The small molecule below binds the protein below.
Small molecule (SMILES): Brc1ccnc2ncccc12

Sequence of chain 1.A:
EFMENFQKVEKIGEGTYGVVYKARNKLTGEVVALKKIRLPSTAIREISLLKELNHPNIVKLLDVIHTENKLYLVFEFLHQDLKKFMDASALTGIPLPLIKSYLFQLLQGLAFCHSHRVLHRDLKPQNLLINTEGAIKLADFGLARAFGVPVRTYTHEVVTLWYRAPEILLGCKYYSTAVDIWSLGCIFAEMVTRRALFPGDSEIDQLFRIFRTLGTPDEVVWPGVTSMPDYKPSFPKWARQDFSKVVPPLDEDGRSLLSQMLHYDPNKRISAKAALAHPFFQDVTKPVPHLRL

Binding-site contacts:
Ligand atom C2 contacts residue ILE18 of chain 1.A at 3.8 Å (hydrophobic).
Ligand atom BR1 contacts residue ILE18 of chain 1.A at 4.2 Å.
Ligand atom BR1 contacts residue PHE90 of chain 1.A at 3.8 Å.
Ligand atom C5 contacts residue LEU142 of chain 1.A at 4.4 Å (hydrophobic).
Ligand atom C5 contacts residue ALA152 of chain 1.A at 3.5 Å (hydrophobic).
Ligand atom C3 contacts residue VAL26 of chain 1.A at 4.2 Å (hydrophobic).
Ligand atom C3 contacts residue ILE18 of chain 1.A at 4.1 Å (hydrophobic).
Ligand atom C5 contacts residue LYS41 of chain 1.A at 2.9 Å.
Ligand atom C1 contacts residue LEU142 of chain 1.A at 3.5 Å (hydrophobic).
Ligand atom C8 contacts residue LEU142 of chain 1.A at 3.3 Å (hydrophobic).
Ligand atom N2 contacts residue ALA152 of chain 1.A at 3.9 Å.
Ligand atom N1 contacts residue LYS41 of chain 1.A at 3.8 Å.
Ligand atom C5 contacts residue PHE88 of chain 1.A at 4.3 Å (hydrophobic).
Ligand atom C7 contacts residue ALA39 of chain 1.A at 3.7 Å (hydrophobic).
Ligand atom BR1 contacts residue LEU142 of chain 1.A at 3.7 Å.
Ligand atom N2 contacts residue ASP153 of chain 1.A at 3.8 Å.
Ligand atom C4 contacts residue LYS41 of chain 1.A at 3.5 Å.
Ligand atom C6 contacts residue LEU142 of chain 1.A at 3.8 Å (hydrophobic).
Ligand atom C7 contacts residue VAL72 of chain 1.A at 4.4 Å (hydrophobic).
Ligand atom C6 contacts residue LYS41 of chain 1.A at 3.9 Å.
Ligand atom C6 contacts residue GLU89 of chain 1.A at 4.3 Å.
Ligand atom C6 contacts residue ALA39 of chain 1.A at 4.4 Å (hydrophobic).
Ligand atom N1 contacts residue VAL26 of chain 1.A at 4.2 Å.
Ligand atom N2 contacts residue LYS41 of chain 1.A at 2.4 Å (salt-bridge).
Ligand atom C4 contacts residue VAL26 of chain 1.A at 4.4 Å (hydrophobic).
Ligand atom C5 contacts residue ASP153 of chain 1.A at 3.5 Å.
Ligand atom C1 contacts residue ALA39 of chain 1.A at 4.3 Å (hydrophobic).
Ligand atom C7 contacts residue PHE88 of chain 1.A at 4.4 Å (hydrophobic).
Ligand atom C8 contacts residue ALA39 of chain 1.A at 4.1 Å (hydrophobic).
Ligand atom C2 contacts residue LEU142 of chain 1.A at 4.3 Å (hydrophobic).
Ligand atom BR1 contacts residue ALA39 of chain 1.A at 4.0 Å.
Ligand atom C6 contacts residue ALA152 of chain 1.A at 4.0 Å (hydrophobic).
Ligand atom C8 contacts residue LYS41 of chain 1.A at 4.3 Å.
Ligand atom C7 contacts residue LEU142 of chain 1.A at 3.2 Å (hydrophobic).
Ligand atom C6 contacts residue VAL72 of chain 1.A at 3.9 Å (hydrophobic).
Ligand atom C4 contacts residue LEU142 of chain 1.A at 4.0 Å (hydrophobic).
Ligand atom C1 contacts residue ILE18 of chain 1.A at 4.3 Å (hydrophobic).
Ligand atom C6 contacts residue PHE88 of chain 1.A at 3.8 Å (hydrophobic).
Ligand atom C7 contacts residue GLU89 of chain 1.A at 4.0 Å.
Ligand atom BR1 contacts residue LEU91 of chain 1.A at 3.1 Å.